A protein and the small-molecule ligand that binds it are described below.
Small molecule (SMILES): Cc1cn([C@H]2C[C@H](O)[C@@H](CO[P](=O)(O)O[P](=O)(O)O[C@H]3O[C@@H](C)[C@H](O)[C@@H](O)[C@H]3O)O2)c(=O)[nH]c1=O

Binding-site contacts:
Ligand atom C41 contacts residue TRP90 of chain 1.A at 3.8 Å (hydrophobic).
Ligand atom N31 contacts residue TYR29 of chain 1.A at 3.5 Å.
Ligand atom N31 contacts residue ASP60 of chain 1.A at 2.9 Å (salt-bridge).
Ligand atom C41 contacts residue GLY89 of chain 1.A at 3.3 Å.
Ligand atom C41 contacts residue TYR29 of chain 1.A at 3.6 Å (hydrophobic).
Ligand atom O1P contacts residue ASP113 of chain 1.A at 2.9 Å (salt-bridge).
Ligand atom O21 contacts residue ASP60 of chain 1.A at 3.6 Å.
Ligand atom N31 contacts residue TRP90 of chain 1.A at 3.5 Å.
Ligand atom C21 contacts residue TRP90 of chain 1.A at 3.6 Å (hydrophobic).
Ligand atom C21 contacts residue ASP60 of chain 1.A at 3.7 Å.
Ligand atom C2' contacts residue HIS112 of chain 1.A at 3.4 Å.
Ligand atom O4P contacts residue MG1 of chain 1.H at 2.4 Å.
Ligand atom O41 contacts residue TYR29 of chain 1.A at 3.5 Å.
Ligand atom P contacts residue MG1 of chain 1.H at 3.4 Å.
Ligand atom O21 contacts residue TRP90 of chain 1.A at 3.6 Å (h-bond).
Ligand atom O1 contacts residue ASN230 of chain 1.A at 3.3 Å.
Ligand atom C6 contacts residue ASN230 of chain 1.A at 3.5 Å.
Ligand atom C2' contacts residue PRO27 of chain 1.A at 3.5 Å (hydrophobic).
Ligand atom O3' contacts residue ASP111 of chain 1.A at 3.8 Å.
Ligand atom C3' contacts residue HIS112 of chain 1.A at 3.4 Å.
Ligand atom O41 contacts residue TRP90 of chain 1.A at 3.6 Å (h-bond).
Ligand atom O41 contacts residue ASP60 of chain 1.A at 3.5 Å (salt-bridge).
Ligand atom C21 contacts residue TYR29 of chain 1.A at 3.7 Å (hydrophobic).
Ligand atom P2 contacts residue MG1 of chain 1.H at 3.6 Å.
Ligand atom C21 contacts residue GLY91 of chain 1.A at 3.6 Å.
Ligand atom O3 contacts residue ASN230 of chain 1.A at 3.0 Å.
Ligand atom C3' contacts residue PRO27 of chain 1.A at 3.4 Å (hydrophobic).
Ligand atom O1P contacts residue MG1 of chain 1.H at 2.3 Å.
Ligand atom OPP contacts residue MG1 of chain 1.H at 3.6 Å.
Ligand atom O3 contacts residue ALA229 of chain 1.A at 3.3 Å (h-bond).
Ligand atom O3' contacts residue PRO27 of chain 1.A at 2.3 Å (h-bond).
Ligand atom C5' contacts residue ASP111 of chain 1.A at 3.8 Å.
Ligand atom O5 contacts residue ASN230 of chain 1.A at 3.4 Å.
Ligand atom C4 contacts residue ASN230 of chain 1.A at 3.7 Å.
Ligand atom O4P contacts residue ASN230 of chain 1.A at 3.4 Å (h-bond).
Ligand atom C5A contacts residue GLY89 of chain 1.A at 3.7 Å.
Ligand atom C41 contacts residue ASP60 of chain 1.A at 3.7 Å.
Ligand atom O3' contacts residue HIS112 of chain 1.A at 3.3 Å (h-bond).
Ligand atom O41 contacts residue GLY89 of chain 1.A at 2.9 Å (h-bond).
Ligand atom O21 contacts residue GLY91 of chain 1.A at 3.4 Å.

Sequence of chain 1.A:
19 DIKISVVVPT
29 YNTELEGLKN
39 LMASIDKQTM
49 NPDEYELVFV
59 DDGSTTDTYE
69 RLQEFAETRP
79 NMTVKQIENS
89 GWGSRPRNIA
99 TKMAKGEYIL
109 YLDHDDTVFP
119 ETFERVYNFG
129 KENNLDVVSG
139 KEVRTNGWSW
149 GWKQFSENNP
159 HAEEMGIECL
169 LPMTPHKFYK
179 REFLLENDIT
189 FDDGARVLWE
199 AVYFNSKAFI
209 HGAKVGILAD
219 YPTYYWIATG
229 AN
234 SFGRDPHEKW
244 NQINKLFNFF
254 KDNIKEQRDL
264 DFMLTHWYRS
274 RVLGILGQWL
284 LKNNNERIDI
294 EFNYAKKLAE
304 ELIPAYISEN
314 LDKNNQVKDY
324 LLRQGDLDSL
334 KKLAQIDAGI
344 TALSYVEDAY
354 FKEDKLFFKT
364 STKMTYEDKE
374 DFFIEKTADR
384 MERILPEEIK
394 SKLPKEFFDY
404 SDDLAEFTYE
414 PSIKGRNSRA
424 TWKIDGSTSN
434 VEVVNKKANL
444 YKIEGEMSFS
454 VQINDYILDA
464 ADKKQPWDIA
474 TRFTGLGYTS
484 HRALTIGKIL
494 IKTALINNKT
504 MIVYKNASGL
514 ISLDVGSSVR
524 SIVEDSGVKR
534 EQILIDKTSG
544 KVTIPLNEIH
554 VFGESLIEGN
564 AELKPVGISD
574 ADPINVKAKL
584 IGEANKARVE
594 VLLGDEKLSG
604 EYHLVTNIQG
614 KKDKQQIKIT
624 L